This small molecule binds to this protein.
Small molecule (SMILES): CC(=O)N[C@@H]1[C@@H](O)[C@H](O)[C@@H](CO)O[C@H]1O

Binding-site contacts:
Ligand atom C3 contacts residue ASN87 of chain 50.B at 3.7 Å.
Ligand atom C4 contacts residue ASN87 of chain 50.B at 4.2 Å.
Ligand atom O4 contacts residue LEU151 of chain 50.B at 3.7 Å.
Ligand atom C7 contacts residue ASN87 of chain 50.B at 3.6 Å.
Ligand atom C4 contacts residue LEU151 of chain 50.B at 4.4 Å (hydrophobic).
Ligand atom C6 contacts residue LEU151 of chain 50.B at 3.8 Å (hydrophobic).
Ligand atom C1 contacts residue ASN87 of chain 50.B at 1.4 Å.
Ligand atom C5 contacts residue LEU151 of chain 50.B at 4.1 Å (hydrophobic).
Ligand atom C2 contacts residue ASN87 of chain 50.B at 2.4 Å.
Ligand atom O5 contacts residue SER79 of chain 50.B at 4.4 Å.
Ligand atom O5 contacts residue ASN87 of chain 50.B at 2.3 Å (h-bond).
Ligand atom C1 contacts residue SER89 of chain 50.B at 4.5 Å.
Ligand atom C5 contacts residue SER89 of chain 50.B at 4.3 Å.
Ligand atom O7 contacts residue ASP85 of chain 50.B at 4.3 Å.
Ligand atom O6 contacts residue LEU151 of chain 50.B at 3.4 Å.
Ligand atom O5 contacts residue SER89 of chain 50.B at 4.1 Å.
Ligand atom C5 contacts residue ASN87 of chain 50.B at 3.7 Å.
Ligand atom O7 contacts residue ASN87 of chain 50.B at 3.9 Å.
Ligand atom N2 contacts residue ASN87 of chain 50.B at 2.9 Å (h-bond).

Sequence of chain 50.B:
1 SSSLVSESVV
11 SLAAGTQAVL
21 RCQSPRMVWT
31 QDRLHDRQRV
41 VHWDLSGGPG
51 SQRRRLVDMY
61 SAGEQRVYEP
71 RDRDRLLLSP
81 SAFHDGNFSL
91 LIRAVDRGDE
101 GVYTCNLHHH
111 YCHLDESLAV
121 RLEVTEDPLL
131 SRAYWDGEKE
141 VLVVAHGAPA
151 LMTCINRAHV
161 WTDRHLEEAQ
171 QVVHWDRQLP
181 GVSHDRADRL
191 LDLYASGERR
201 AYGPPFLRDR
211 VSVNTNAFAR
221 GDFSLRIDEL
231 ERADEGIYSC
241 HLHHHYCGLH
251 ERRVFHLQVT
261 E